Binding-site contacts:
Ligand atom C7 contacts residue ASN291 of chain 3.A at 3.9 Å.
Ligand atom C3 contacts residue ASN291 of chain 3.A at 3.6 Å.
Ligand atom C5 contacts residue ASN291 of chain 3.A at 3.6 Å.
Ligand atom O7 contacts residue ASN291 of chain 3.A at 4.1 Å.
Ligand atom N2 contacts residue ASN291 of chain 3.A at 3.0 Å (h-bond).
Ligand atom C4 contacts residue ASN291 of chain 3.A at 3.9 Å.
Ligand atom O5 contacts residue ASN291 of chain 3.A at 2.3 Å (h-bond).
Ligand atom C1 contacts residue ASN291 of chain 3.A at 1.5 Å.
Ligand atom C2 contacts residue ASN291 of chain 3.A at 2.3 Å.

This protein binds this small molecule.
Small molecule (SMILES): CC(=O)N[C@@H]1[C@@H](O)[C@H](O)[C@@H](CO)O[C@H]1O

Sequence of chain 3.A:
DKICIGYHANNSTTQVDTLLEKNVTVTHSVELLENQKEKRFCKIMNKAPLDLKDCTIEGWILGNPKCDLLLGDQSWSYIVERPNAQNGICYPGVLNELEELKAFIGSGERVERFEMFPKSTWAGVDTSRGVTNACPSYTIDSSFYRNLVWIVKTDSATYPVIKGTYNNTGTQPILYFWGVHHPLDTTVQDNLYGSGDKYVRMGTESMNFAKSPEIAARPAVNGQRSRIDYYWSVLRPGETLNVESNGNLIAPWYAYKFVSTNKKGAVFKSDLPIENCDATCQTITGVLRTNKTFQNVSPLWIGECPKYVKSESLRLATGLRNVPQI